Binding-site contacts:
Ligand atom C15 contacts residue PC11 of chain 3.G at 3.5 Å.
Ligand atom C14 contacts residue TRP286 of chain 3.A at 4.4 Å (hydrophobic).
Ligand atom C9 contacts residue TRP286 of chain 3.A at 3.8 Å (hydrophobic).
Ligand atom C23 contacts residue LEU290 of chain 3.A at 3.6 Å (hydrophobic).
Ligand atom C26 contacts residue LEU290 of chain 3.A at 4.2 Å (hydrophobic).
Ligand atom C12 contacts residue LEU49 of chain 3.A at 3.8 Å (hydrophobic).
Ligand atom C4 contacts residue TRP286 of chain 3.A at 4.0 Å (hydrophobic).
Ligand atom C3 contacts residue TRP286 of chain 3.A at 3.4 Å (hydrophobic).
Ligand atom C1 contacts residue LEU45 of chain 3.A at 3.5 Å (hydrophobic).
Ligand atom C5 contacts residue TRP286 of chain 3.A at 3.8 Å (hydrophobic).
Ligand atom C16 contacts residue PC11 of chain 3.G at 3.6 Å.
Ligand atom C1 contacts residue TRP286 of chain 3.A at 3.4 Å (hydrophobic).
Ligand atom C27 contacts residue PC11 of chain 3.G at 3.7 Å.
Ligand atom C26 contacts residue TYR287 of chain 3.A at 4.2 Å (hydrophobic).
Ligand atom C6 contacts residue PC11 of chain 3.G at 4.4 Å.
Ligand atom C25 contacts residue LEU290 of chain 3.A at 4.5 Å (hydrophobic).
Ligand atom C7 contacts residue TRP286 of chain 3.A at 3.9 Å (hydrophobic).
Ligand atom C24 contacts residue LEU290 of chain 3.A at 4.2 Å (hydrophobic).
Ligand atom O1 contacts residue TRP286 of chain 3.A at 4.4 Å.
Ligand atom C17 contacts residue TRP286 of chain 3.A at 4.2 Å (hydrophobic).
Ligand atom C7 contacts residue PC11 of chain 3.G at 4.0 Å.
Ligand atom C10 contacts residue TRP286 of chain 3.A at 4.3 Å (hydrophobic).
Ligand atom C16 contacts residue TRP286 of chain 3.A at 4.5 Å (hydrophobic).
Ligand atom C6 contacts residue TRP286 of chain 3.A at 3.6 Å (hydrophobic).
Ligand atom C2 contacts residue TRP286 of chain 3.A at 3.6 Å (hydrophobic).
Ligand atom C11 contacts residue LEU49 of chain 3.A at 4.0 Å (hydrophobic).
Ligand atom C2 contacts residue LEU45 of chain 3.A at 3.8 Å (hydrophobic).
Ligand atom C11 contacts residue TRP286 of chain 3.A at 4.3 Å (hydrophobic).
Ligand atom C25 contacts residue PC11 of chain 3.G at 4.2 Å.
Ligand atom C25 contacts residue TYR287 of chain 3.A at 4.4 Å (hydrophobic).

Sequence of chain 3.A:
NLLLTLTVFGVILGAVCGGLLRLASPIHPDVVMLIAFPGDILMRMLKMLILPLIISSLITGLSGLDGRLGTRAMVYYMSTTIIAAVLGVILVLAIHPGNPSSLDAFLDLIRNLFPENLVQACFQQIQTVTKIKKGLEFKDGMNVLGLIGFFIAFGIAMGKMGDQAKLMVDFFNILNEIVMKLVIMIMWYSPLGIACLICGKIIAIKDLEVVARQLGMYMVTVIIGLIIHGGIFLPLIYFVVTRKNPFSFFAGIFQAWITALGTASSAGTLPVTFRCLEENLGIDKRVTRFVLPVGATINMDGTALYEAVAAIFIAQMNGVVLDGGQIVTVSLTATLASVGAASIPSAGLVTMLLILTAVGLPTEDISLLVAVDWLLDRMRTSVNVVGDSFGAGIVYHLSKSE

This small molecule binds to this protein.
Small molecule (SMILES): CC(C)CCC[C@@H](C)[C@H]1CC[C@H]2[C@@H]3CC=C4C[C@@H](O)CC[C@]4(C)[C@H]3CC[C@]12C